The small molecule below binds the protein below.
Small molecule (SMILES): Nc1ncnc2c1ncn2[C@H]1C[C@H](O)[C@@H](COP(=O)(O)O)O1

Sequence of chain 1.ZA:
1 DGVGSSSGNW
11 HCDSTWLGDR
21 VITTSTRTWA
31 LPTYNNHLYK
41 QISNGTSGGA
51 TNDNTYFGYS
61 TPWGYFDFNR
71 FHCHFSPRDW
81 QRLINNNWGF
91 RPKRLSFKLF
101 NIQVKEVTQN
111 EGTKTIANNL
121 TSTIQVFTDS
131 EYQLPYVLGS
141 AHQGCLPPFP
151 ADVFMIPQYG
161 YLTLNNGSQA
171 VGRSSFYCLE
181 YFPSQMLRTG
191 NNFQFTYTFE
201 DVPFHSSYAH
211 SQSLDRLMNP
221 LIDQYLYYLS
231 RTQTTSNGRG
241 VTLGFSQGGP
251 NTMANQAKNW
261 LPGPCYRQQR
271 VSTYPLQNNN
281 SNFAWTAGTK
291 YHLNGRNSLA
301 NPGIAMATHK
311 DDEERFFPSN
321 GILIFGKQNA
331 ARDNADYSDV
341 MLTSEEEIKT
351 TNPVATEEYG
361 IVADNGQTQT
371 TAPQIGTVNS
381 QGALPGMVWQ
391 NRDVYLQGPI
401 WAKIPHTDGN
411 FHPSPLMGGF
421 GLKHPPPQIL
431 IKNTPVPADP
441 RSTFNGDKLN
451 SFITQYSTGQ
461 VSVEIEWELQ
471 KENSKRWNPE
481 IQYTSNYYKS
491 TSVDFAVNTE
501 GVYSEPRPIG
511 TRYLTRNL

Binding-site contacts:
Ligand atom O3' contacts residue PRO413 of chain 1.ZA at 4.2 Å.
Ligand atom C3' contacts residue HIS412 of chain 1.ZA at 4.0 Å.
Ligand atom N6 contacts residue PHE420 of chain 1.ZA at 3.7 Å.
Ligand atom C5 contacts residue SER414 of chain 1.ZA at 3.9 Å.
Ligand atom C2' contacts residue HIS412 of chain 1.ZA at 3.1 Å.
Ligand atom N7 contacts residue ASN391 of chain 1.ZA at 3.9 Å.
Ligand atom N9 contacts residue PRO203 of chain 1.ZA at 4.4 Å.
Ligand atom C6 contacts residue PRO413 of chain 1.ZA at 3.8 Å (hydrophobic).
Ligand atom C6 contacts residue GLY421 of chain 1.ZA at 3.6 Å.
Ligand atom N6 contacts residue GLY421 of chain 1.ZA at 3.3 Å (h-bond).
Ligand atom C5 contacts residue PRO413 of chain 1.ZA at 4.0 Å (hydrophobic).
Ligand atom C2 contacts residue VAL202 of chain 1.ZA at 4.2 Å (hydrophobic).
Ligand atom C2 contacts residue ILE404 of chain 1.ZA at 4.4 Å (hydrophobic).
Ligand atom N3 contacts residue PRO413 of chain 1.ZA at 3.8 Å.
Ligand atom C2 contacts residue GLY421 of chain 1.ZA at 3.4 Å.
Ligand atom N6 contacts residue PRO415 of chain 1.ZA at 4.2 Å.
Ligand atom N7 contacts residue SER414 of chain 1.ZA at 3.6 Å.
Ligand atom C8 contacts residue HIS412 of chain 1.ZA at 3.4 Å.
Ligand atom C4 contacts residue PRO413 of chain 1.ZA at 4.0 Å (hydrophobic).
Ligand atom N1 contacts residue VAL202 of chain 1.ZA at 3.7 Å.
Ligand atom C2 contacts residue PRO413 of chain 1.ZA at 3.5 Å (hydrophobic).
Ligand atom N1 contacts residue PRO413 of chain 1.ZA at 3.5 Å (h-bond).
Ligand atom N6 contacts residue GLY419 of chain 1.ZA at 3.5 Å (h-bond).
Ligand atom C6 contacts residue PRO203 of chain 1.ZA at 4.3 Å (hydrophobic).
Ligand atom C8 contacts residue SER414 of chain 1.ZA at 4.3 Å.
Ligand atom N9 contacts residue HIS412 of chain 1.ZA at 4.3 Å.
Ligand atom C6 contacts residue VAL202 of chain 1.ZA at 4.2 Å (hydrophobic).
Ligand atom C5 contacts residue PRO203 of chain 1.ZA at 3.9 Å (hydrophobic).
Ligand atom C6 contacts residue SER414 of chain 1.ZA at 4.0 Å.
Ligand atom N9 contacts residue PRO413 of chain 1.ZA at 4.3 Å.
Ligand atom C1' contacts residue HIS412 of chain 1.ZA at 4.3 Å.
Ligand atom C2' contacts residue PRO413 of chain 1.ZA at 3.8 Å (hydrophobic).
Ligand atom N1 contacts residue PHE420 of chain 1.ZA at 4.2 Å.
Ligand atom N1 contacts residue GLY421 of chain 1.ZA at 3.1 Å (h-bond).
Ligand atom C8 contacts residue PRO203 of chain 1.ZA at 4.2 Å (hydrophobic).
Ligand atom C4 contacts residue PRO203 of chain 1.ZA at 4.2 Å (hydrophobic).
Ligand atom N6 contacts residue SER414 of chain 1.ZA at 3.7 Å.
Ligand atom N7 contacts residue PRO203 of chain 1.ZA at 4.0 Å.
Ligand atom C1' contacts residue PRO413 of chain 1.ZA at 3.9 Å (hydrophobic).
Ligand atom N7 contacts residue HIS412 of chain 1.ZA at 4.1 Å.